Binding-site contacts:
Ligand atom CL contacts residue LEU260 of chain 1.B at 3.3 Å.
Ligand atom C14 contacts residue TYR164 of chain 1.B at 3.2 Å (hydrophobic).
Ligand atom C8 contacts residue PRO24 of chain 1.B at 3.8 Å (hydrophobic).
Ligand atom C6 contacts residue TYR20 of chain 1.B at 3.9 Å (hydrophobic).
Ligand atom O1 contacts residue ILE159 of chain 1.B at 3.5 Å.
Ligand atom O1 contacts residue PRO24 of chain 1.B at 3.3 Å.
Ligand atom C11 contacts residue ILE159 of chain 1.B at 3.9 Å (hydrophobic).
Ligand atom C9 contacts residue PRO24 of chain 1.B at 3.6 Å (hydrophobic).
Ligand atom C11 contacts residue VAL256 of chain 1.B at 3.4 Å (hydrophobic).
Ligand atom C2 contacts residue TYR20 of chain 1.B at 4.1 Å (hydrophobic).
Ligand atom C12 contacts residue VAL256 of chain 1.B at 3.7 Å (hydrophobic).
Ligand atom C15 contacts residue ILE177 of chain 1.B at 4.0 Å (hydrophobic).
Ligand atom C6 contacts residue PRO47 of chain 1.B at 3.6 Å (hydrophobic).
Ligand atom C14 contacts residue VAL163 of chain 1.B at 3.6 Å (hydrophobic).
Ligand atom C12 contacts residue THR22 of chain 1.B at 3.5 Å.
Ligand atom N contacts residue ACT1 of chain 1.H at 3.9 Å.
Ligand atom C4 contacts residue ILE177 of chain 1.B at 4.1 Å (hydrophobic).
Ligand atom C13 contacts residue VAL163 of chain 1.B at 4.0 Å (hydrophobic).
Ligand atom C5 contacts residue THR22 of chain 1.B at 3.6 Å.
Ligand atom C5 contacts residue ILE177 of chain 1.B at 4.0 Å (hydrophobic).
Ligand atom C4 contacts residue THR22 of chain 1.B at 3.5 Å.
Ligand atom O2 contacts residue CYS23 of chain 1.B at 2.9 Å (h-bond).
Ligand atom C1 contacts residue CYS23 of chain 1.B at 4.1 Å (hydrophobic).
Ligand atom C8 contacts residue ACT1 of chain 1.H at 3.8 Å.
Ligand atom C1 contacts residue ACT1 of chain 1.H at 4.0 Å.
Ligand atom C3 contacts residue TYR20 of chain 1.B at 4.0 Å (hydrophobic).
Ligand atom C contacts residue CYS23 of chain 1.B at 4.0 Å (hydrophobic).
Ligand atom CL contacts residue SER173 of chain 1.B at 3.5 Å.
Ligand atom C13 contacts residue ILE177 of chain 1.B at 4.0 Å (hydrophobic).
Ligand atom C7 contacts residue ACT1 of chain 1.H at 4.0 Å.
Ligand atom C18 contacts residue CYS23 of chain 1.B at 3.9 Å (hydrophobic).
Ligand atom C14 contacts residue ILE177 of chain 1.B at 3.5 Å (hydrophobic).
Ligand atom C11 contacts residue THR22 of chain 1.B at 3.0 Å.
Ligand atom C10 contacts residue THR22 of chain 1.B at 3.9 Å.
Ligand atom CL contacts residue TYR176 of chain 1.B at 3.3 Å.
Ligand atom C15 contacts residue TYR164 of chain 1.B at 3.4 Å (hydrophobic).
Ligand atom O2 contacts residue PHE25 of chain 1.B at 3.2 Å.
Ligand atom N contacts residue PRO24 of chain 1.B at 3.7 Å.
Ligand atom C10 contacts residue ILE159 of chain 1.B at 4.0 Å (hydrophobic).
Ligand atom O contacts residue TYR20 of chain 1.B at 3.5 Å.

The small molecule below binds the protein below.
Small molecule (SMILES): COc1ccc2c(c1)c(CC(=O)O)c(C)n2C(=O)c1ccc(Cl)cc1

Sequence of chain 1.B:
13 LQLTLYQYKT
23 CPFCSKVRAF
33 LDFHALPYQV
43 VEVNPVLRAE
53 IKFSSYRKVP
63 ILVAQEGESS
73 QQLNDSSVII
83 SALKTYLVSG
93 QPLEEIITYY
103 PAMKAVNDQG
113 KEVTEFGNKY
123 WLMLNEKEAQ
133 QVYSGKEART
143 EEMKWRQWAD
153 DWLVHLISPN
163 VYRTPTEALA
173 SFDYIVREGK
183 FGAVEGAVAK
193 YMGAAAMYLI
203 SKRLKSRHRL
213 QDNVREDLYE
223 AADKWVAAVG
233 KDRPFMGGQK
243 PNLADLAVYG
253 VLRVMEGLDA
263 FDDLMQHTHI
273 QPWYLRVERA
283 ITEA